Sequence of chain 1.A:
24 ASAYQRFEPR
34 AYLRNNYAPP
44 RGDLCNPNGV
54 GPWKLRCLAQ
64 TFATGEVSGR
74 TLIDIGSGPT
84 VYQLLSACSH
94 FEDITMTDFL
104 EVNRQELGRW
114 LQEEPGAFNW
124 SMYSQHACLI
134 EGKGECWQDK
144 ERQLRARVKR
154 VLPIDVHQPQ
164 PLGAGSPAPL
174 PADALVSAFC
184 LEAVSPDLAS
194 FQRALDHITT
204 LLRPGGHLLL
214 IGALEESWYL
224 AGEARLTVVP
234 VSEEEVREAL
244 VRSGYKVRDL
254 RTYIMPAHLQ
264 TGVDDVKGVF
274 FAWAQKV

This small molecule binds to this protein.
Small molecule (SMILES): Clc1ncnc2[nH]cnc12

Binding-site contacts:
Ligand atom C08 contacts residue PHE182 of chain 1.A at 3.4 Å (hydrophobic).
Ligand atom N09 contacts residue LYS57 of chain 1.A at 3.2 Å (salt-bridge).
Ligand atom N03 contacts residue ASN39 of chain 1.A at 3.8 Å.
Ligand atom N03 contacts residue PHE182 of chain 1.A at 4.2 Å.
Ligand atom C06 contacts residue PHE182 of chain 1.A at 3.5 Å (hydrophobic).
Ligand atom C06 contacts residue ASN39 of chain 1.A at 3.6 Å.
Ligand atom C02 contacts residue ASN39 of chain 1.A at 3.5 Å.
Ligand atom C08 contacts residue ASN39 of chain 1.A at 4.1 Å.
Ligand atom CL01 contacts residue PHE182 of chain 1.A at 4.2 Å.
Ligand atom CL01 contacts residue LYS57 of chain 1.A at 3.9 Å.
Ligand atom N05 contacts residue ASN39 of chain 1.A at 3.9 Å.
Ligand atom C04 contacts residue VAL269 of chain 1.A at 3.8 Å (hydrophobic).
Ligand atom C04 contacts residue ARG44 of chain 1.A at 3.7 Å.
Ligand atom N03 contacts residue VAL269 of chain 1.A at 3.8 Å.
Ligand atom N07 contacts residue TYR35 of chain 1.A at 3.0 Å (h-bond).
Ligand atom N07 contacts residue PHE182 of chain 1.A at 3.5 Å.
Ligand atom C02 contacts residue ARG44 of chain 1.A at 3.9 Å.
Ligand atom CL01 contacts residue VAL53 of chain 1.A at 3.7 Å.
Ligand atom C08 contacts residue SAH1 of chain 1.C at 3.5 Å.
Ligand atom C10 contacts residue LYS57 of chain 1.A at 4.2 Å.
Ligand atom CL01 contacts residue VAL272 of chain 1.A at 4.0 Å.
Ligand atom C08 contacts residue TYR40 of chain 1.A at 3.3 Å (hydrophobic).
Ligand atom C08 contacts residue LYS57 of chain 1.A at 4.0 Å.
Ligand atom N05 contacts residue PHE182 of chain 1.A at 4.0 Å.
Ligand atom N07 contacts residue ASN39 of chain 1.A at 4.0 Å.
Ligand atom N05 contacts residue ASP267 of chain 1.A at 3.9 Å.
Ligand atom N03 contacts residue ARG44 of chain 1.A at 3.4 Å (salt-bridge).
Ligand atom C04 contacts residue ASP267 of chain 1.A at 3.4 Å.
Ligand atom CL01 contacts residue MET258 of chain 1.A at 4.2 Å.
Ligand atom N05 contacts residue GLU219 of chain 1.A at 3.8 Å.
Ligand atom N03 contacts residue ASP267 of chain 1.A at 4.0 Å.
Ligand atom C04 contacts residue GLU219 of chain 1.A at 3.4 Å.
Ligand atom C08 contacts residue TYR35 of chain 1.A at 3.0 Å (hydrophobic).
Ligand atom N09 contacts residue PHE182 of chain 1.A at 3.4 Å.
Ligand atom C10 contacts residue ASN39 of chain 1.A at 3.4 Å.
Ligand atom N09 contacts residue ASN39 of chain 1.A at 3.8 Å.
Ligand atom N09 contacts residue TYR40 of chain 1.A at 3.6 Å.
Ligand atom C10 contacts residue PHE182 of chain 1.A at 3.4 Å (hydrophobic).
Ligand atom C04 contacts residue ASN39 of chain 1.A at 4.0 Å.
Ligand atom C02 contacts residue PHE182 of chain 1.A at 3.7 Å (hydrophobic).